Binding-site contacts:
Ligand atom CAK contacts residue VAL78 of chain 1.A at 3.5 Å (hydrophobic).
Ligand atom OAC contacts residue THR229 of chain 1.A at 3.8 Å.
Ligand atom CAD contacts residue GLN385 of chain 1.A at 4.5 Å.
Ligand atom OAA contacts residue TRP182 of chain 1.A at 3.9 Å.
Ligand atom OAB contacts residue VAL78 of chain 1.A at 3.8 Å.
Ligand atom CAE contacts residue VAL78 of chain 1.A at 4.4 Å (hydrophobic).
Ligand atom CAK contacts residue THR77 of chain 1.A at 4.2 Å.
Ligand atom OAC contacts residue VAL78 of chain 1.A at 4.2 Å.
Ligand atom CAM contacts residue PHE168 of chain 1.A at 4.2 Å (hydrophobic).
Ligand atom CAL contacts residue PHE168 of chain 1.A at 4.1 Å (hydrophobic).
Ligand atom OAB contacts residue THR229 of chain 1.A at 3.7 Å.
Ligand atom CAL contacts residue THR77 of chain 1.A at 4.0 Å.
Ligand atom CAL contacts residue VAL78 of chain 1.A at 4.4 Å (hydrophobic).
Ligand atom OAA contacts residue VAL78 of chain 1.A at 3.8 Å.
Ligand atom OAH contacts residue ALA167 of chain 1.A at 3.5 Å (h-bond).
Ligand atom OAC contacts residue PHE168 of chain 1.A at 4.0 Å.
Ligand atom CAD contacts residue VAL78 of chain 1.A at 4.2 Å (hydrophobic).
Ligand atom OAH contacts residue GLN385 of chain 1.A at 3.4 Å (h-bond).
Ligand atom CAI contacts residue VAL78 of chain 1.A at 3.6 Å (hydrophobic).
Ligand atom CAM contacts residue VAL78 of chain 1.A at 3.7 Å (hydrophobic).
Ligand atom OAC contacts residue TRP182 of chain 1.A at 4.0 Å.
Ligand atom CAI contacts residue TRP182 of chain 1.A at 4.2 Å (hydrophobic).
Ligand atom OAB contacts residue VAL82 of chain 1.A at 4.0 Å.
Ligand atom OAA contacts residue PHE168 of chain 1.A at 4.1 Å.
Ligand atom CAI contacts residue PHE168 of chain 1.A at 3.9 Å (hydrophobic).
Ligand atom CAD contacts residue PHE168 of chain 1.A at 3.6 Å (hydrophobic).
Ligand atom CAJ contacts residue VAL78 of chain 1.A at 4.0 Å (hydrophobic).
Ligand atom CAD contacts residue THR77 of chain 1.A at 3.4 Å.
Ligand atom CAK contacts residue ALA167 of chain 1.A at 4.3 Å (hydrophobic).
Ligand atom OAH contacts residue THR77 of chain 1.A at 3.2 Å (h-bond).
Ligand atom CAG contacts residue GLN385 of chain 1.A at 3.9 Å.
Ligand atom CAK contacts residue PHE168 of chain 1.A at 3.7 Å (hydrophobic).
Ligand atom CAL contacts residue GLN385 of chain 1.A at 4.2 Å.
Ligand atom OAH contacts residue PHE168 of chain 1.A at 3.8 Å.
Ligand atom OAA contacts residue ALA167 of chain 1.A at 3.7 Å.
Ligand atom CAD contacts residue ALA167 of chain 1.A at 3.0 Å (hydrophobic).

The protein below binds the small molecule below.
Small molecule (SMILES): O=C(O)c1coc2c1C(=O)CCC2

Sequence of chain 1.A:
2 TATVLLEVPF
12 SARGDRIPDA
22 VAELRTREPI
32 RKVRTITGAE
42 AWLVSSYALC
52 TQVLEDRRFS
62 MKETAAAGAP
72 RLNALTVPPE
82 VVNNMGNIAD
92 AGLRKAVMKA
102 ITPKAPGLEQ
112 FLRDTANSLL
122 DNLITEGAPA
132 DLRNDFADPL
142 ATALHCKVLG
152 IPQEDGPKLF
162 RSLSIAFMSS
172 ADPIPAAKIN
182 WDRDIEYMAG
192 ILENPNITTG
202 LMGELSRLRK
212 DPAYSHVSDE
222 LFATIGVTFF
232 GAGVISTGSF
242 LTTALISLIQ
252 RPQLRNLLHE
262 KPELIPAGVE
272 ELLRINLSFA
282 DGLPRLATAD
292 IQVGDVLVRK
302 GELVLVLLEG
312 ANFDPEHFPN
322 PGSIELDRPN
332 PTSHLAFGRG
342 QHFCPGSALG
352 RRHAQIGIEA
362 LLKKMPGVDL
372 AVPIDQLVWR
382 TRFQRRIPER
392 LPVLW